Sequence of chain 1.C:
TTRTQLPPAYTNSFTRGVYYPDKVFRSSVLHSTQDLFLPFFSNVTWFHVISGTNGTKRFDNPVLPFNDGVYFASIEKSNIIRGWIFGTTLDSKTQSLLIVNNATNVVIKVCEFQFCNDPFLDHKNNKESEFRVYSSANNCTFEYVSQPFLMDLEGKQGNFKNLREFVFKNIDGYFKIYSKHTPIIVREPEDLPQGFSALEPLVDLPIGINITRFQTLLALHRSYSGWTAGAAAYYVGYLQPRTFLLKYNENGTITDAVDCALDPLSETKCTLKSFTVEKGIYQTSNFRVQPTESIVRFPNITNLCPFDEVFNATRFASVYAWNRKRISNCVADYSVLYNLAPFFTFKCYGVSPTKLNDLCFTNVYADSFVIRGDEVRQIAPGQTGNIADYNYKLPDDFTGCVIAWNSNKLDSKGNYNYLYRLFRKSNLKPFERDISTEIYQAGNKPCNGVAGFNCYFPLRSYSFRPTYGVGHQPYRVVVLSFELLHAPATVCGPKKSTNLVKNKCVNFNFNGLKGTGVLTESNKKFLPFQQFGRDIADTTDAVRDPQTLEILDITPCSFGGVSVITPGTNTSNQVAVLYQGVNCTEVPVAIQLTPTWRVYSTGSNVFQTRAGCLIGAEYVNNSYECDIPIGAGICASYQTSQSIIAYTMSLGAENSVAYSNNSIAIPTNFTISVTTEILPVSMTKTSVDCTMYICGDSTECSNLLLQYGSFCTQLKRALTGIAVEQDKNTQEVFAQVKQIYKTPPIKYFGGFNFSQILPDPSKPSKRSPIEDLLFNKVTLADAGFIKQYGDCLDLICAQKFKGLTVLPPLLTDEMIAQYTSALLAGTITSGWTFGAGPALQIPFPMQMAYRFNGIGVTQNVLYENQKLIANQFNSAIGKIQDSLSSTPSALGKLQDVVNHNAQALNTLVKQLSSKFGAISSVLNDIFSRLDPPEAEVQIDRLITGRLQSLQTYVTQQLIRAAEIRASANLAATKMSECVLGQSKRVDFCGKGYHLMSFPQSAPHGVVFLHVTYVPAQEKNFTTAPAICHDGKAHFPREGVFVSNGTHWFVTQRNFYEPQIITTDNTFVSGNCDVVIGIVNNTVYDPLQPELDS

A small-molecule ligand and the protein it binds are described below.
Small molecule (SMILES): CC(=O)N[C@H]1[C@H](O[C@H]2[C@H](O)[C@@H](NC(C)=O)CO[C@@H]2CO)O[C@H](CO)[C@@H](O)[C@@H]1O

Sequence of chain 1.A:
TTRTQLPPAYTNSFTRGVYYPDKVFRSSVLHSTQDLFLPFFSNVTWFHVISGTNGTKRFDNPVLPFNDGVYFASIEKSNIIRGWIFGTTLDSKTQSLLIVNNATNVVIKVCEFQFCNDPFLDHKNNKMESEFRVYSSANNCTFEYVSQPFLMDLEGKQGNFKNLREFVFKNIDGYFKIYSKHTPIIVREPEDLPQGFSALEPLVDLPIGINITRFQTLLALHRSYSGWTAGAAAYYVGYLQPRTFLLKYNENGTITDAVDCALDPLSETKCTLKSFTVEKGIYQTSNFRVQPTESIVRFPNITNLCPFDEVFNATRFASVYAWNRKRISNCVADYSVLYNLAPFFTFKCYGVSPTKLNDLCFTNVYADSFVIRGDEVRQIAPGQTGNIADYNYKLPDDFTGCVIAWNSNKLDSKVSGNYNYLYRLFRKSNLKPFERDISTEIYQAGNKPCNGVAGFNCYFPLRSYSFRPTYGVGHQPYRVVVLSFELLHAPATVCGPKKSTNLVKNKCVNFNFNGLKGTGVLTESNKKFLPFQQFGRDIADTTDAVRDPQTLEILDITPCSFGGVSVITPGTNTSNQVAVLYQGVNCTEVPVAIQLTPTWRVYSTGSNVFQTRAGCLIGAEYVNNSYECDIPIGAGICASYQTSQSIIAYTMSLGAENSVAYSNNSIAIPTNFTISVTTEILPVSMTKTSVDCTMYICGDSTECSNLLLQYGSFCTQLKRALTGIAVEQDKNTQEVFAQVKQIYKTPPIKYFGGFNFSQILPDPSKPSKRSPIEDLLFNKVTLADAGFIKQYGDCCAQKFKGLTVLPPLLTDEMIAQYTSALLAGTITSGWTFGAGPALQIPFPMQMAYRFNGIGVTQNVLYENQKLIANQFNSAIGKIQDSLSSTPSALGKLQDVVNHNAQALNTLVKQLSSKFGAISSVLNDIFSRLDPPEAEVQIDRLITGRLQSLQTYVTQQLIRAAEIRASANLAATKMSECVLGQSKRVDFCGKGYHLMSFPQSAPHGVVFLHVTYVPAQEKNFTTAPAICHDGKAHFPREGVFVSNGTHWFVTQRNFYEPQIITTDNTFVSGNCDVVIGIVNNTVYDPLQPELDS

Binding-site contacts:
Ligand atom C5 contacts residue ASN279 of chain 1.A at 3.6 Å.
Ligand atom N2 contacts residue ASN279 of chain 1.A at 2.8 Å (h-bond).
Ligand atom C7 contacts residue LYS555 of chain 1.C at 4.1 Å.
Ligand atom O5 contacts residue ASN279 of chain 1.A at 2.3 Å (h-bond).
Ligand atom C5 contacts residue GLU278 of chain 1.A at 4.4 Å.
Ligand atom C7 contacts residue ASN279 of chain 1.A at 3.3 Å.
Ligand atom C2 contacts residue ASN279 of chain 1.A at 2.5 Å.
Ligand atom C8 contacts residue LYS555 of chain 1.C at 3.5 Å.
Ligand atom C8 contacts residue ASN279 of chain 1.A at 3.9 Å.
Ligand atom N2 contacts residue GLU278 of chain 1.A at 4.5 Å.
Ligand atom C1 contacts residue ASN279 of chain 1.A at 1.4 Å.
Ligand atom O3 contacts residue GLU278 of chain 1.A at 2.3 Å (salt-bridge).
Ligand atom C3 contacts residue ASN279 of chain 1.A at 3.8 Å.
Ligand atom O5 contacts residue GLU278 of chain 1.A at 3.4 Å (salt-bridge).
Ligand atom C4 contacts residue GLU278 of chain 1.A at 4.4 Å.
Ligand atom C1 contacts residue GLU278 of chain 1.A at 3.6 Å.
Ligand atom C4 contacts residue ASN279 of chain 1.A at 4.2 Å.
Ligand atom C2 contacts residue GLU278 of chain 1.A at 3.2 Å.
Ligand atom N2 contacts residue LYS555 of chain 1.C at 3.2 Å.
Ligand atom C3 contacts residue GLU278 of chain 1.A at 3.3 Å.
Ligand atom O3 contacts residue ASN279 of chain 1.A at 4.1 Å.
Ligand atom O7 contacts residue ASN279 of chain 1.A at 3.9 Å.
Ligand atom C2 contacts residue LYS555 of chain 1.C at 4.0 Å.